Binding-site contacts:
Ligand atom C4 contacts residue ASN286 of chain 1.F at 4.1 Å.
Ligand atom C2 contacts residue ASN286 of chain 1.F at 2.8 Å.
Ligand atom O7 contacts residue ASN286 of chain 1.F at 3.7 Å.
Ligand atom C3 contacts residue ASN286 of chain 1.F at 4.0 Å.
Ligand atom C5 contacts residue ASN286 of chain 1.F at 3.3 Å.
Ligand atom O6 contacts residue PRO285 of chain 1.F at 4.4 Å.
Ligand atom O6 contacts residue ASN286 of chain 1.F at 4.2 Å.
Ligand atom N2 contacts residue ASN286 of chain 1.F at 3.5 Å (h-bond).
Ligand atom C6 contacts residue ASN286 of chain 1.F at 3.2 Å.
Ligand atom C7 contacts residue ASN286 of chain 1.F at 3.9 Å.
Ligand atom C1 contacts residue ASN286 of chain 1.F at 1.4 Å.
Ligand atom O5 contacts residue ASN286 of chain 1.F at 2.4 Å (h-bond).

The small molecule below binds the protein below.
Small molecule (SMILES): CC(=O)N[C@@H]1[C@@H](O)[C@H](O)[C@@H](CO)O[C@H]1O

Sequence of chain 1.F:
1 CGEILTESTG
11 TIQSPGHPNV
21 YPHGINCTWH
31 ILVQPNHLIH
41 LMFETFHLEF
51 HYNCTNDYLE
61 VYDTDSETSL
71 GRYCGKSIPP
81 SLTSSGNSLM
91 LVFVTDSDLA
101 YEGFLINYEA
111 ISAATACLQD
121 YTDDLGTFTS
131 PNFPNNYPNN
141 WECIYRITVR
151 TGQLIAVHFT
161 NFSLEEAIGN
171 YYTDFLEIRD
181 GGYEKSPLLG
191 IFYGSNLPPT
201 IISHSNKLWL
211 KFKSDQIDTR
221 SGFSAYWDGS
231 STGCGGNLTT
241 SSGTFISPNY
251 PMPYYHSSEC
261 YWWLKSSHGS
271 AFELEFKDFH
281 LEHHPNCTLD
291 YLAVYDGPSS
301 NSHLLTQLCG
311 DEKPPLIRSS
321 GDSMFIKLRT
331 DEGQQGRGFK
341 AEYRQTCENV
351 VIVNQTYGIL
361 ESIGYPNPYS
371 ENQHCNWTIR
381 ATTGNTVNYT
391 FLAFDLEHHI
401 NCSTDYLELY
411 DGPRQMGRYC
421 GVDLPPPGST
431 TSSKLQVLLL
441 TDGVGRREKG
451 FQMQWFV